Binding-site contacts:
Ligand atom O5' contacts residue ARG35 of chain 1.A at 3.6 Å.
Ligand atom C6 contacts residue ARG81 of chain 1.A at 4.0 Å.
Ligand atom O2 contacts residue ASP77 of chain 1.A at 3.8 Å.
Ligand atom C5M contacts residue LEU36 of chain 1.A at 3.9 Å (hydrophobic).
Ligand atom C4 contacts residue LEU83 of chain 1.A at 3.7 Å (hydrophobic).
Ligand atom C5' contacts residue TYR107 of chain 1.A at 3.6 Å (hydrophobic).
Ligand atom O1P contacts residue LYS78 of chain 1.A at 2.7 Å (salt-bridge).
Ligand atom O2P contacts residue TYR79 of chain 1.A at 2.5 Å (h-bond).
Ligand atom C5 contacts residue LEU83 of chain 1.A at 4.0 Å (hydrophobic).
Ligand atom C4' contacts residue ARG81 of chain 1.A at 3.9 Å.
Ligand atom C5M contacts residue ARG35 of chain 1.A at 3.8 Å.
Ligand atom C2 contacts residue ASP77 of chain 1.A at 4.0 Å.
Ligand atom C5 contacts residue TYR107 of chain 1.A at 4.1 Å (hydrophobic).
Ligand atom O4 contacts residue LEU83 of chain 1.A at 3.8 Å.
Ligand atom O5P contacts residue ASP40 of chain 1.A at 3.3 Å (salt-bridge).
Ligand atom O4 contacts residue TYR109 of chain 1.A at 3.8 Å.
Ligand atom O4P contacts residue ARG35 of chain 1.A at 2.9 Å (salt-bridge).
Ligand atom C2' contacts residue TYR107 of chain 1.A at 3.9 Å (hydrophobic).
Ligand atom C2' contacts residue TYR109 of chain 1.A at 3.5 Å (hydrophobic).
Ligand atom N3 contacts residue TYR109 of chain 1.A at 3.4 Å.
Ligand atom O1P contacts residue TYR79 of chain 1.A at 3.5 Å (h-bond).
Ligand atom O5P contacts residue ARG35 of chain 1.A at 2.8 Å (salt-bridge).
Ligand atom C4 contacts residue TYR109 of chain 1.A at 3.6 Å (hydrophobic).
Ligand atom N3 contacts residue LEU83 of chain 1.A at 3.8 Å.
Ligand atom O4' contacts residue ARG81 of chain 1.A at 3.1 Å (salt-bridge).
Ligand atom O2 contacts residue TYR109 of chain 1.A at 4.0 Å.
Ligand atom O5P contacts residue CA1 of chain 1.C at 3.1 Å.
Ligand atom P2 contacts residue ARG81 of chain 1.A at 3.9 Å.
Ligand atom P1 contacts residue LYS78 of chain 1.A at 3.7 Å.
Ligand atom C3' contacts residue TYR107 of chain 1.A at 3.9 Å (hydrophobic).
Ligand atom P2 contacts residue ARG35 of chain 1.A at 3.6 Å.
Ligand atom C5M contacts residue TYR107 of chain 1.A at 3.8 Å (hydrophobic).
Ligand atom O5P contacts residue TYR107 of chain 1.A at 4.1 Å.
Ligand atom O5' contacts residue ARG81 of chain 1.A at 3.0 Å (salt-bridge).
Ligand atom C5' contacts residue ARG81 of chain 1.A at 4.0 Å.
Ligand atom C2 contacts residue TYR109 of chain 1.A at 3.8 Å (hydrophobic).
Ligand atom O3' contacts residue LYS78 of chain 1.A at 3.5 Å (salt-bridge).
Ligand atom P1 contacts residue TYR79 of chain 1.A at 3.6 Å.
Ligand atom O4P contacts residue ARG81 of chain 1.A at 2.7 Å (salt-bridge).
Ligand atom O4 contacts residue LEU37 of chain 1.A at 3.8 Å.

The protein below binds the small molecule below.
Small molecule (SMILES): Cc1cn([C@H]2C[C@H](OP(=O)(O)O)[C@@H](COP(=O)(O)O)O2)c(=O)[nH]c1=O

Sequence of chain 1.A:
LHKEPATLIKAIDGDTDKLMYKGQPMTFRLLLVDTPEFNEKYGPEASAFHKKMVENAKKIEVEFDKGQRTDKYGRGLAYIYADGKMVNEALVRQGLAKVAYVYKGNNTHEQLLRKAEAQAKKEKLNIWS